Sequence of chain 1.A:
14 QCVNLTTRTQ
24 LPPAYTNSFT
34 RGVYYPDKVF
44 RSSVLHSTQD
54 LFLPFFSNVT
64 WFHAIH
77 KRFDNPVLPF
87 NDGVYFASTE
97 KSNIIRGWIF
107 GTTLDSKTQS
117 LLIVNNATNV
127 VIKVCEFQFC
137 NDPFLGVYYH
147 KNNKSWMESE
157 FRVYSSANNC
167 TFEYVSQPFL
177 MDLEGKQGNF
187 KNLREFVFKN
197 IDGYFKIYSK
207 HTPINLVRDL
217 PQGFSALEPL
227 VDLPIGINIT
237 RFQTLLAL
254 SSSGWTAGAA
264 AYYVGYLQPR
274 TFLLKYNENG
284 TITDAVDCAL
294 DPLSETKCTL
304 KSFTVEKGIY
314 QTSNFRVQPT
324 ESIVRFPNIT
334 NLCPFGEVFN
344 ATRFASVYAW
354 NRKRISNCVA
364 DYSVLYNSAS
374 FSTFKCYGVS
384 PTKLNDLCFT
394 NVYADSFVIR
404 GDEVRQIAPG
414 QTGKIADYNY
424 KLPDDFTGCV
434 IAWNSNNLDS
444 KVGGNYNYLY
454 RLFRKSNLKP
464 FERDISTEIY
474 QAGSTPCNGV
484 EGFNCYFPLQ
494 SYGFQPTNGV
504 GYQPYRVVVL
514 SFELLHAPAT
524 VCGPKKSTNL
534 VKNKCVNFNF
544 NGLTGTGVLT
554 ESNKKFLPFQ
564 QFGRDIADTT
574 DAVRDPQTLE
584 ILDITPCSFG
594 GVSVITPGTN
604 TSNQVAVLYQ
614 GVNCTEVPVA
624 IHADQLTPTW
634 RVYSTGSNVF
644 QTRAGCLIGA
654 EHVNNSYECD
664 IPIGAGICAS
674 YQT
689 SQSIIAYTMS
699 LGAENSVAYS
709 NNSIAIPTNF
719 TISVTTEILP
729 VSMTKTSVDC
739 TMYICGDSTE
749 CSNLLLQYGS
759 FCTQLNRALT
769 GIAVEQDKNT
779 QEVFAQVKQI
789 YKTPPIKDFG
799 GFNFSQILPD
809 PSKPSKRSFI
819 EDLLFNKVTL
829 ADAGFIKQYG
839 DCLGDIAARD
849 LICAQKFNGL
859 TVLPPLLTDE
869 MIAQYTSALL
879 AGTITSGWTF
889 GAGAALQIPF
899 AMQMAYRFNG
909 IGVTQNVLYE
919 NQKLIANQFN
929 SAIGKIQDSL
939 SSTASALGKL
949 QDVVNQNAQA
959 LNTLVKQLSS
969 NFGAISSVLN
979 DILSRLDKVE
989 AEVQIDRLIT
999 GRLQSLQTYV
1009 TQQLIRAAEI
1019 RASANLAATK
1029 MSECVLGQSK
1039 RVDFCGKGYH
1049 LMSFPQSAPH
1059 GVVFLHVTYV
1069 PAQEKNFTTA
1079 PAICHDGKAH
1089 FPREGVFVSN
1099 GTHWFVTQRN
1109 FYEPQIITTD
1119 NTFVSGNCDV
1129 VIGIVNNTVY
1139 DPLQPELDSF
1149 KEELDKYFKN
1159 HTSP

Binding-site contacts:
Ligand atom C8 contacts residue ASN61 of chain 1.A at 4.4 Å.
Ligand atom O7 contacts residue ASN61 of chain 1.A at 2.9 Å (h-bond).
Ligand atom N2 contacts residue ASN61 of chain 1.A at 2.9 Å (h-bond).
Ligand atom C5 contacts residue ASN61 of chain 1.A at 3.6 Å.
Ligand atom C7 contacts residue ASN61 of chain 1.A at 3.1 Å.
Ligand atom C2 contacts residue ASN61 of chain 1.A at 2.4 Å.
Ligand atom O5 contacts residue ASN61 of chain 1.A at 2.3 Å (h-bond).
Ligand atom C8 contacts residue PHE59 of chain 1.A at 4.0 Å (hydrophobic).
Ligand atom C1 contacts residue ASN61 of chain 1.A at 1.4 Å.
Ligand atom C3 contacts residue ASN61 of chain 1.A at 3.8 Å.
Ligand atom C4 contacts residue ASN61 of chain 1.A at 4.2 Å.

A protein and the small-molecule ligand that binds it are described below.
Small molecule (SMILES): CC(=O)N[C@@H]1[C@@H](O)[C@H](O)[C@@H](CO)O[C@H]1O